Sequence of chain 1.D:
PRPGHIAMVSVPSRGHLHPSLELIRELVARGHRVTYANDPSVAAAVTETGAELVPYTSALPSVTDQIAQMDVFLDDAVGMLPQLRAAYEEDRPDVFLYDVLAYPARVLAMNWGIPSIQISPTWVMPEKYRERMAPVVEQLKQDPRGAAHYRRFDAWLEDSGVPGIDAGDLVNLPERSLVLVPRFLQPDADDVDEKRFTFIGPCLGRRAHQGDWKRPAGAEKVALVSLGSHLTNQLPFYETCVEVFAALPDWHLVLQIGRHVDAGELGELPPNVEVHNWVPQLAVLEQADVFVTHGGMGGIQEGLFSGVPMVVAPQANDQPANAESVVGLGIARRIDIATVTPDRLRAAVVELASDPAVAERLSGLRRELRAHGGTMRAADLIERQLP

Binding-site contacts:
Ligand atom C contacts residue MET133 of chain 1.D at 2.9 Å (hydrophobic).
Ligand atom CA contacts residue BG91 of chain 1.L at 2.5 Å.
Ligand atom O contacts residue BG91 of chain 1.L at 3.1 Å.
Ligand atom CE2 contacts residue BG91 of chain 1.L at 3.4 Å.
Ligand atom CB contacts residue BG91 of chain 1.L at 3.4 Å.
Ligand atom CD2 contacts residue PHE81 of chain 1.D at 3.4 Å (hydrophobic).
Ligand atom CD2 contacts residue LEU109 of chain 1.D at 3.5 Å (hydrophobic).
Ligand atom CA contacts residue GLN77 of chain 1.D at 3.1 Å.
Ligand atom N contacts residue MET133 of chain 1.D at 2.1 Å.
Ligand atom O contacts residue GLN74 of chain 1.D at 2.9 Å (h-bond).
Ligand atom OXT contacts residue BG91 of chain 1.L at 3.0 Å (h-bond).
Ligand atom C contacts residue ASN325 of chain 1.D at 3.4 Å.
Ligand atom CA contacts residue ASN325 of chain 1.D at 3.4 Å.
Ligand atom CA contacts residue MET133 of chain 1.D at 1.5 Å (hydrophobic).
Ligand atom N contacts residue BG91 of chain 1.L at 1.5 Å.
Ligand atom CG contacts residue GLN77 of chain 1.D at 1.4 Å.
Ligand atom N contacts residue BG91 of chain 1.L at 3.3 Å (h-bond).
Ligand atom CD2 contacts residue BG91 of chain 1.L at 3.3 Å.
Ligand atom O contacts residue ARG138 of chain 1.D at 3.5 Å.
Ligand atom CE2 contacts residue ASN325 of chain 1.D at 3.4 Å.
Ligand atom O contacts residue MET141 of chain 1.D at 3.5 Å.
Ligand atom C1 contacts residue TYR137 of chain 1.D at 3.4 Å (hydrophobic).
Ligand atom O contacts residue TYR137 of chain 1.D at 2.6 Å (h-bond).
Ligand atom CD2 contacts residue ASN325 of chain 1.D at 3.4 Å.
Ligand atom O contacts residue ASN325 of chain 1.D at 3.2 Å.
Ligand atom O contacts residue TYR158 of chain 1.D at 3.1 Å (h-bond).
Ligand atom O contacts residue ASN180 of chain 1.D at 2.5 Å (h-bond).
Ligand atom CZ contacts residue BG91 of chain 1.L at 3.4 Å.
Ligand atom CB contacts residue TYR137 of chain 1.D at 3.2 Å (hydrophobic).
Ligand atom CB contacts residue GLN77 of chain 1.D at 2.8 Å.
Ligand atom CG2 contacts residue ALA175 of chain 1.D at 3.3 Å (hydrophobic).
Ligand atom N contacts residue ASN325 of chain 1.D at 3.4 Å (h-bond).
Ligand atom N contacts residue ASN325 of chain 1.D at 3.4 Å (h-bond).
Ligand atom C contacts residue GLN77 of chain 1.D at 3.2 Å.
Ligand atom C contacts residue BG91 of chain 1.L at 3.0 Å.
Ligand atom N contacts residue GLN77 of chain 1.D at 3.1 Å (h-bond).
Ligand atom N contacts residue GLN77 of chain 1.D at 3.4 Å (h-bond).
Ligand atom O contacts residue MET133 of chain 1.D at 3.4 Å.
Ligand atom C contacts residue ASN180 of chain 1.D at 3.2 Å.
Ligand atom ND2 contacts residue GLN77 of chain 1.D at 2.6 Å (h-bond).

A protein and the small-molecule ligand that binds it are described below.
Small molecule (SMILES): CC[C@@H](N)C(=O)N[C@H](CC(N)=O)C(=O)N[C@H](C(=O)N(C)[C@@H](Cc1ccccc1)C(=O)N[C@H](C(=O)NCC(=O)NCC(=O)N[C@@H](C(=O)N[C@H](CC(C)C)C(=O)O)C(C)C)C(C)C)C(C)C